Sequence of chain 1.A:
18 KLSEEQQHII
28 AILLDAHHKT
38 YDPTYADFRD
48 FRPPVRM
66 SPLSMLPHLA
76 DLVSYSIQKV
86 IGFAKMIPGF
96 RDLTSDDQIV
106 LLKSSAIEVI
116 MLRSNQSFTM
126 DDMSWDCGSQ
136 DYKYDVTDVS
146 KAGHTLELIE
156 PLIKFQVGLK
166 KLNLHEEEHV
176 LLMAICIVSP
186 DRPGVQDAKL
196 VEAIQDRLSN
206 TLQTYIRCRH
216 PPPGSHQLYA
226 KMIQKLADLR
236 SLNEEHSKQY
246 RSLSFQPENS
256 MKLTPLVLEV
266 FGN

This small molecule binds to this protein.
Small molecule (SMILES): C=C1/C(=C\C=C2/CCC[C@]3(C)[C@@H]([C@@H](C)[C@H](CCO)CCCC)CC[C@@H]23)C[C@@H](O)C[C@@H]1O

Binding-site contacts:
Ligand atom C05 contacts residue LEU77 of chain 1.A at 4.0 Å (hydrophobic).
Ligand atom C24 contacts residue VAL144 of chain 1.A at 3.4 Å (hydrophobic).
Ligand atom C02 contacts residue TYR38 of chain 1.A at 3.8 Å (hydrophobic).
Ligand atom O02 contacts residue SER122 of chain 1.A at 2.9 Å (h-bond).
Ligand atom C03 contacts residue SER122 of chain 1.A at 3.7 Å.
Ligand atom C19 contacts residue ILE115 of chain 1.A at 3.9 Å (hydrophobic).
Ligand atom C01 contacts residue SER81 of chain 1.A at 3.9 Å.
Ligand atom C03 contacts residue CYS132 of chain 1.A at 3.8 Å (hydrophobic).
Ligand atom C19 contacts residue SER81 of chain 1.A at 3.3 Å.
Ligand atom C28 contacts residue HIS149 of chain 1.A at 3.5 Å.
Ligand atom C29 contacts residue VAL78 of chain 1.A at 3.9 Å (hydrophobic).
Ligand atom O03 contacts residue ALA147 of chain 1.A at 3.8 Å.
Ligand atom O02 contacts residue ARG118 of chain 1.A at 3.9 Å.
Ligand atom C03 contacts residue TYR38 of chain 1.A at 3.3 Å (hydrophobic).
Ligand atom C06 contacts residue TRP130 of chain 1.A at 3.8 Å (hydrophobic).
Ligand atom C24 contacts residue HIS149 of chain 1.A at 3.6 Å.
Ligand atom C07 contacts residue TRP130 of chain 1.A at 3.9 Å (hydrophobic).
Ligand atom C19 contacts residue LEU77 of chain 1.A at 3.5 Å (hydrophobic).
Ligand atom C10 contacts residue LEU77 of chain 1.A at 3.8 Å (hydrophobic).
Ligand atom O01 contacts residue SER81 of chain 1.A at 2.9 Å (h-bond).
Ligand atom O02 contacts residue TYR38 of chain 1.A at 2.8 Å (h-bond).
Ligand atom C14 contacts residue TRP130 of chain 1.A at 4.0 Å (hydrophobic).
Ligand atom C31 contacts residue ALA75 of chain 1.A at 3.7 Å (hydrophobic).
Ligand atom O03 contacts residue LEU74 of chain 1.A at 3.8 Å.
Ligand atom O02 contacts residue SER119 of chain 1.A at 3.4 Å.
Ligand atom C05 contacts residue SER119 of chain 1.A at 3.9 Å.
Ligand atom C04 contacts residue CYS132 of chain 1.A at 3.4 Å (hydrophobic).
Ligand atom C01 contacts residue ARG118 of chain 1.A at 3.8 Å.
Ligand atom C21 contacts residue ILE112 of chain 1.A at 3.7 Å (hydrophobic).
Ligand atom O03 contacts residue VAL144 of chain 1.A at 2.9 Å (h-bond).
Ligand atom C31 contacts residue VAL78 of chain 1.A at 3.8 Å (hydrophobic).
Ligand atom C06 contacts residue SER119 of chain 1.A at 3.6 Å.
Ligand atom C09 contacts residue TRP130 of chain 1.A at 3.5 Å (hydrophobic).
Ligand atom O01 contacts residue ARG118 of chain 1.A at 2.8 Å (salt-bridge).
Ligand atom C16 contacts residue MET116 of chain 1.A at 4.0 Å (hydrophobic).
Ligand atom C04 contacts residue SER122 of chain 1.A at 3.7 Å.
Ligand atom C08 contacts residue TRP130 of chain 1.A at 3.8 Å (hydrophobic).
Ligand atom C07 contacts residue SER119 of chain 1.A at 3.5 Å.
Ligand atom C11 contacts residue VAL144 of chain 1.A at 3.7 Å (hydrophobic).
Ligand atom C18 contacts residue VAL78 of chain 1.A at 3.7 Å (hydrophobic).